Sequence of chain 1.A:
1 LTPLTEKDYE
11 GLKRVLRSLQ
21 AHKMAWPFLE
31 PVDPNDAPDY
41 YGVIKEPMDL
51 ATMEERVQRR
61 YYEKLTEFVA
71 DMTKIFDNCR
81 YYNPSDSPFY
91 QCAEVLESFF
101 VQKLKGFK

The protein below binds the small molecule below.
Small molecule (SMILES): CCCNc1cc(-c2ccc3c(ccn3CCCN(C)C)c2)nc(S(C)(=O)=O)n1

Binding-site contacts:
Ligand atom O11 contacts residue CYS79 of chain 1.A at 3.4 Å (h-bond).
Ligand atom O12 contacts residue CYS79 of chain 1.A at 3.5 Å.
Ligand atom C13 contacts residue PRO27 of chain 1.A at 3.3 Å (hydrophobic).
Ligand atom C13 contacts residue VAL32 of chain 1.A at 3.6 Å (hydrophobic).
Ligand atom C16 contacts residue TRP26 of chain 1.A at 3.8 Å (hydrophobic).
Ligand atom C20 contacts residue TRP26 of chain 1.A at 3.7 Å (hydrophobic).
Ligand atom N06 contacts residue PHE89 of chain 1.A at 3.6 Å.
Ligand atom S10 contacts residue ASN83 of chain 1.A at 3.8 Å.
Ligand atom O12 contacts residue ASN83 of chain 1.A at 3.0 Å (h-bond).
Ligand atom C03 contacts residue ASN83 of chain 1.A at 3.8 Å.
Ligand atom C01 contacts residue ASN83 of chain 1.A at 3.9 Å.
Ligand atom C28 contacts residue ASP33 of chain 1.A at 3.8 Å.
Ligand atom C15 contacts residue PRO27 of chain 1.A at 3.9 Å (hydrophobic).
Ligand atom N02 contacts residue ASN83 of chain 1.A at 3.2 Å (h-bond).
Ligand atom C17 contacts residue TRP26 of chain 1.A at 3.7 Å (hydrophobic).
Ligand atom C04 contacts residue ASP36 of chain 1.A at 3.7 Å.
Ligand atom C08 contacts residue ASP36 of chain 1.A at 3.7 Å.
Ligand atom N07 contacts residue TYR82 of chain 1.A at 3.6 Å.
Ligand atom N07 contacts residue ASN83 of chain 1.A at 3.0 Å (h-bond).
Ligand atom C04 contacts residue PHE89 of chain 1.A at 3.4 Å (hydrophobic).
Ligand atom C03 contacts residue PHE89 of chain 1.A at 3.6 Å (hydrophobic).
Ligand atom C19 contacts residue ASP36 of chain 1.A at 3.6 Å.
Ligand atom N07 contacts residue PHE89 of chain 1.A at 3.7 Å.
Ligand atom C18 contacts residue ASP36 of chain 1.A at 3.7 Å.
Ligand atom C25 contacts residue ASP36 of chain 1.A at 2.9 Å.
Ligand atom C01 contacts residue PHE89 of chain 1.A at 3.6 Å (hydrophobic).
Ligand atom C14 contacts residue PHE89 of chain 1.A at 3.5 Å (hydrophobic).
Ligand atom C19 contacts residue PHE89 of chain 1.A at 3.6 Å (hydrophobic).
Ligand atom N26 contacts residue ASP36 of chain 1.A at 2.9 Å (salt-bridge).
Ligand atom N02 contacts residue PHE89 of chain 1.A at 3.6 Å.
Ligand atom C08 contacts residue ASN83 of chain 1.A at 3.9 Å.
Ligand atom N22 contacts residue TRP26 of chain 1.A at 3.9 Å.
Ligand atom O11 contacts residue PRO27 of chain 1.A at 3.9 Å.
Ligand atom C13 contacts residue PHE28 of chain 1.A at 3.9 Å (hydrophobic).
Ligand atom O11 contacts residue PHE89 of chain 1.A at 3.6 Å.
Ligand atom C05 contacts residue PHE89 of chain 1.A at 3.3 Å (hydrophobic).
Ligand atom O11 contacts residue ASN83 of chain 1.A at 3.8 Å.
Ligand atom C28 contacts residue ASP36 of chain 1.A at 3.0 Å.
Ligand atom O11 contacts residue PHE28 of chain 1.A at 3.4 Å.
Ligand atom C08 contacts residue PHE89 of chain 1.A at 3.7 Å (hydrophobic).